Binding-site contacts:
Ligand atom OP1 contacts residue HIS100 of chain 1.F at 3.2 Å (h-bond).
Ligand atom C contacts residue HIS129 of chain 1.F at 3.5 Å.
Ligand atom OP2 contacts residue LYS101 of chain 1.F at 3.2 Å (salt-bridge).
Ligand atom C4A contacts residue GLY317 of chain 1.F at 3.4 Å.
Ligand atom OP3 contacts residue GLY248 of chain 1.F at 2.8 Å (h-bond).
Ligand atom C6 contacts residue SER390 of chain 1.F at 3.4 Å.
Ligand atom OXT contacts residue THR124 of chain 1.F at 2.5 Å (h-bond).
Ligand atom C contacts residue GLY125 of chain 1.F at 3.6 Å.
Ligand atom C5A contacts residue GLY317 of chain 1.F at 3.6 Å.
Ligand atom O contacts residue GLY127 of chain 1.F at 3.4 Å (h-bond).
Ligand atom OP2 contacts residue GLY248 of chain 1.F at 3.2 Å (h-bond).
Ligand atom OXT contacts residue GLY125 of chain 1.F at 2.9 Å (h-bond).
Ligand atom OP2 contacts residue THR204 of chain 1.F at 2.5 Å (h-bond).
Ligand atom O contacts residue GLN128 of chain 1.F at 2.8 Å (h-bond).
Ligand atom OP3 contacts residue GLY246 of chain 1.F at 2.8 Å (h-bond).
Ligand atom C2 contacts residue SER390 of chain 1.F at 3.5 Å.
Ligand atom OP1 contacts residue ASN250 of chain 1.F at 2.7 Å (h-bond).
Ligand atom CB contacts residue GLY317 of chain 1.F at 3.6 Å.
Ligand atom O3A contacts residue ALA126 of chain 1.F at 3.6 Å.
Ligand atom OP3 contacts residue GLY247 of chain 1.F at 3.3 Å (h-bond).
Ligand atom OP4 contacts residue LYS101 of chain 1.F at 3.2 Å (salt-bridge).
Ligand atom C2A contacts residue SER390 of chain 1.F at 3.6 Å.
Ligand atom O contacts residue ALA126 of chain 1.F at 3.6 Å.
Ligand atom OP1 contacts residue SER249 of chain 1.F at 2.9 Å (h-bond).
Ligand atom P contacts residue SER249 of chain 1.F at 3.2 Å.
Ligand atom C6 contacts residue GLU364 of chain 1.F at 3.6 Å.
Ligand atom P contacts residue GLY248 of chain 1.F at 3.5 Å.
Ligand atom N1 contacts residue SER390 of chain 1.F at 2.6 Å (h-bond).
Ligand atom O3A contacts residue GLN128 of chain 1.F at 3.6 Å.
Ligand atom OP2 contacts residue SER249 of chain 1.F at 2.6 Å (h-bond).
Ligand atom C4A contacts residue LYS101 of chain 1.F at 3.5 Å.
Ligand atom OP3 contacts residue SER249 of chain 1.F at 3.6 Å.
Ligand atom N contacts residue LYS101 of chain 1.F at 3.3 Å.
Ligand atom O contacts residue THR124 of chain 1.F at 3.4 Å (h-bond).
Ligand atom N1 contacts residue GLU364 of chain 1.F at 3.4 Å.
Ligand atom C contacts residue THR124 of chain 1.F at 3.3 Å.
Ligand atom O contacts residue HIS129 of chain 1.F at 2.8 Å (h-bond).
Ligand atom C contacts residue ALA126 of chain 1.F at 3.5 Å (hydrophobic).
Ligand atom OXT contacts residue HIS129 of chain 1.F at 3.3 Å.
Ligand atom C6 contacts residue CYS244 of chain 1.F at 3.7 Å (hydrophobic).

Sequence of chain 1.F:
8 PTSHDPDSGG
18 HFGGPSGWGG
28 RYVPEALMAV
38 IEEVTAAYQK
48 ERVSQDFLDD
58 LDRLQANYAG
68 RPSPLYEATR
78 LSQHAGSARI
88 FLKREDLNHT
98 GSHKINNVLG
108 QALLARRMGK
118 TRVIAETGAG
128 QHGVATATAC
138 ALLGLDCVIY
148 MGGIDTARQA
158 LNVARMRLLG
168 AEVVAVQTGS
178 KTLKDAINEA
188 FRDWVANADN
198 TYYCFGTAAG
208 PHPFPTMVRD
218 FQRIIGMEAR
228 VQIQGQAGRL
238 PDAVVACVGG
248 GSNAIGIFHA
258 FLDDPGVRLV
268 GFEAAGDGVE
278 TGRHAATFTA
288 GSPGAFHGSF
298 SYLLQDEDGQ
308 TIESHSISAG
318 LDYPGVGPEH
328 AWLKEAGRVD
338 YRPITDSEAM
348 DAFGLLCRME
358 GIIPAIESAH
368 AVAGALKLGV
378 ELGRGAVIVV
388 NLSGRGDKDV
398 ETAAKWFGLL

This small molecule binds to this protein.
Small molecule (SMILES): C=C(NCc1c(COP(=O)(O)O)cnc(C)c1O)C(=O)O